Binding-site contacts:
Ligand atom C1 contacts residue ARG77 of chain 59.A at 3.6 Å.
Ligand atom C4 contacts residue GLY78 of chain 59.A at 3.4 Å.
Ligand atom C1 contacts residue SER89 of chain 59.A at 3.5 Å.
Ligand atom O1B contacts residue ARG77 of chain 59.A at 2.9 Å (salt-bridge).
Ligand atom O4 contacts residue VAL296 of chain 59.A at 3.9 Å.
Ligand atom C4 contacts residue ASN93 of chain 59.A at 4.2 Å.
Ligand atom O8 contacts residue ARG77 of chain 59.A at 3.2 Å (salt-bridge).
Ligand atom C4 contacts residue HIS298 of chain 59.A at 3.2 Å.
Ligand atom C4 contacts residue TYR72 of chain 59.A at 3.8 Å (hydrophobic).
Ligand atom O1A contacts residue HIS298 of chain 59.A at 3.9 Å.
Ligand atom O4 contacts residue GLY78 of chain 59.A at 3.1 Å.
Ligand atom C5 contacts residue ASN93 of chain 59.A at 3.6 Å.
Ligand atom O1B contacts residue SER89 of chain 59.A at 3.1 Å (h-bond).
Ligand atom C11 contacts residue ASP85 of chain 59.B at 4.0 Å.
Ligand atom O4 contacts residue HIS298 of chain 59.A at 2.7 Å (h-bond).
Ligand atom O10 contacts residue THR291 of chain 59.A at 4.3 Å.
Ligand atom C1 contacts residue LYS186 of chain 59.A at 3.9 Å.
Ligand atom O1A contacts residue GLY78 of chain 59.A at 3.2 Å (h-bond).
Ligand atom C6 contacts residue TYR72 of chain 59.A at 4.0 Å (hydrophobic).
Ligand atom C3 contacts residue GLY78 of chain 59.A at 4.0 Å.
Ligand atom O4 contacts residue ASN80 of chain 59.A at 4.3 Å.
Ligand atom C1 contacts residue TYR72 of chain 59.A at 4.1 Å (hydrophobic).
Ligand atom O4 contacts residue THR291 of chain 59.A at 3.5 Å.
Ligand atom O1A contacts residue LYS186 of chain 59.A at 2.8 Å (salt-bridge).
Ligand atom N5 contacts residue TYR72 of chain 59.A at 3.4 Å (h-bond).
Ligand atom O1A contacts residue ARG77 of chain 59.A at 3.2 Å (salt-bridge).
Ligand atom C6 contacts residue ASN93 of chain 59.A at 3.0 Å.
Ligand atom O1A contacts residue TYR72 of chain 59.A at 3.5 Å.
Ligand atom C1 contacts residue GLY78 of chain 59.A at 3.7 Å.
Ligand atom C3 contacts residue VAL296 of chain 59.A at 3.7 Å (hydrophobic).
Ligand atom O1A contacts residue SER89 of chain 59.A at 3.1 Å (h-bond).
Ligand atom O4 contacts residue ILE79 of chain 59.A at 4.0 Å.
Ligand atom O1B contacts residue TYR72 of chain 59.A at 4.1 Å.
Ligand atom C3 contacts residue GLY78 of chain 59.A at 3.6 Å.
Ligand atom O6 contacts residue ASN93 of chain 59.A at 3.0 Å (h-bond).
Ligand atom C3 contacts residue HIS298 of chain 59.A at 3.6 Å.
Ligand atom O8 contacts residue TYR72 of chain 59.A at 4.3 Å.
Ligand atom O3 contacts residue GLY78 of chain 59.A at 3.3 Å.
Ligand atom C5 contacts residue TYR72 of chain 59.A at 3.9 Å (hydrophobic).
Ligand atom C2 contacts residue GLY78 of chain 59.A at 3.9 Å.

Sequence of chain 59.A:
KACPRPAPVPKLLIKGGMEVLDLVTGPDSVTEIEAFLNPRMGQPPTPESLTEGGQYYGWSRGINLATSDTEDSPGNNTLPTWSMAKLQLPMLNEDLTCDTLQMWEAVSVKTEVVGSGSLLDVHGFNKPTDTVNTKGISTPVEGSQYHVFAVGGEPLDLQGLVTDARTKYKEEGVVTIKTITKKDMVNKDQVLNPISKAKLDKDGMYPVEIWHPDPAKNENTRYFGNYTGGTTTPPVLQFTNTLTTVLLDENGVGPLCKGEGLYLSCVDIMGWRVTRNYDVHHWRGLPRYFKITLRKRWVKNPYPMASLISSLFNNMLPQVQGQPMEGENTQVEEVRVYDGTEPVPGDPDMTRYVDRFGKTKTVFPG

Sequence of chain 59.B:
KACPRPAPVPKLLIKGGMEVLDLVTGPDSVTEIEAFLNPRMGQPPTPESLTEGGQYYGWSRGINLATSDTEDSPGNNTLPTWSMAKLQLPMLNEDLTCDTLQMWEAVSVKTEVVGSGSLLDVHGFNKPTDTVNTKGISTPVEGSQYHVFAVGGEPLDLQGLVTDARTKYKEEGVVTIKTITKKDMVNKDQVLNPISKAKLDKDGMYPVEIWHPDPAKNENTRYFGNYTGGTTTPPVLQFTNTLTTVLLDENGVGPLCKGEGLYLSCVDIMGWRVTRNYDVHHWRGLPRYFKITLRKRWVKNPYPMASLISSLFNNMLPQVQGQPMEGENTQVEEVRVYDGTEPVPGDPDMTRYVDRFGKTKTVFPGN

This protein binds this small molecule.
Small molecule (SMILES): CC(=O)N[C@@H]1[C@@H](O[C@@H]2O[C@H](CO)[C@H](O)[C@H](O[C@]3(C(=O)O)C[C@H](O)[C@@H](NC(C)=O)[C@H]([C@H](O)[C@H](O)CO)O3)[C@H]2O)[C@H](O)[C@@H](CO[C@]2(C(=O)O)C[C@H](O)[C@@H](NC(C)=O)[C@H]([C@H](O)[C@H](O)CO)O2)O[C@H]1O